Sequence of chain 1.B:
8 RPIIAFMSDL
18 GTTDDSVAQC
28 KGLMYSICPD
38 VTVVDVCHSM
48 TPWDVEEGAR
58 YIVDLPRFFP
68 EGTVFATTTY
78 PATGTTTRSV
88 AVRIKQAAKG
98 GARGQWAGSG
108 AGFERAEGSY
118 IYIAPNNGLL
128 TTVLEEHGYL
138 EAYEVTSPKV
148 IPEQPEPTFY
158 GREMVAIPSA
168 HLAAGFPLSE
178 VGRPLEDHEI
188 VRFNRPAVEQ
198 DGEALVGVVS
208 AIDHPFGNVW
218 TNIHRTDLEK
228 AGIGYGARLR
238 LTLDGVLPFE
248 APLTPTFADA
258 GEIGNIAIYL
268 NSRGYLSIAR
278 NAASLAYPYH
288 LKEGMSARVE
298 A

Sequence of chain 1.C:
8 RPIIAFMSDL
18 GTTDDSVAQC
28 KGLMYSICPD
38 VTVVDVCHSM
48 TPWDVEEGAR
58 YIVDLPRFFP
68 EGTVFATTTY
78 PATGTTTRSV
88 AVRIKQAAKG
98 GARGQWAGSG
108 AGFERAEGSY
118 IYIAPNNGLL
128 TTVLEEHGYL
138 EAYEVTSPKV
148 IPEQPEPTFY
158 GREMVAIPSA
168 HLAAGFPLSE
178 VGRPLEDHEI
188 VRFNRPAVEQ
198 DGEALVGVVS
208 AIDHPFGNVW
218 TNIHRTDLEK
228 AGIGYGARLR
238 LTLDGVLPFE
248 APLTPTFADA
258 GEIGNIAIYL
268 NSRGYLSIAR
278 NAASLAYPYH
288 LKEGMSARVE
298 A

Binding-site contacts:
Ligand atom C3' contacts residue ASP16 of chain 1.B at 3.4 Å.
Ligand atom C2' contacts residue PHE213 of chain 1.C at 3.5 Å (hydrophobic).
Ligand atom C2 contacts residue PRO78 of chain 1.B at 3.6 Å (hydrophobic).
Ligand atom C1' contacts residue TYR77 of chain 1.B at 3.5 Å (hydrophobic).
Ligand atom F19 contacts residue PHE156 of chain 1.B at 3.4 Å.
Ligand atom N7 contacts residue PHE254 of chain 1.C at 3.4 Å.
Ligand atom C4' contacts residue TYR77 of chain 1.B at 3.6 Å (hydrophobic).
Ligand atom C5 contacts residue TRP50 of chain 1.B at 3.6 Å (hydrophobic).
Ligand atom N6 contacts residue ASN215 of chain 1.C at 3.0 Å (h-bond).
Ligand atom C2' contacts residue ASP16 of chain 1.B at 3.5 Å.
Ligand atom N3 contacts residue TRP50 of chain 1.B at 3.4 Å (h-bond).
Ligand atom N1 contacts residue ARG277 of chain 1.C at 3.7 Å.
Ligand atom O3' contacts residue ASP16 of chain 1.B at 2.6 Å (salt-bridge).
Ligand atom C2 contacts residue ALA279 of chain 1.C at 3.5 Å (hydrophobic).
Ligand atom N6 contacts residue ARG277 of chain 1.C at 2.9 Å (salt-bridge).
Ligand atom O2' contacts residue TRP50 of chain 1.B at 3.2 Å.
Ligand atom O2' contacts residue TYR77 of chain 1.B at 3.4 Å (h-bond).
Ligand atom F19 contacts residue GLY158 of chain 1.B at 2.8 Å.
Ligand atom N1 contacts residue ALA279 of chain 1.C at 2.9 Å (h-bond).
Ligand atom O4' contacts residue THR80 of chain 1.B at 3.6 Å.
Ligand atom C4 contacts residue TRP50 of chain 1.B at 3.2 Å (hydrophobic).
Ligand atom N3 contacts residue PRO78 of chain 1.B at 3.4 Å.
Ligand atom C8 contacts residue PHE213 of chain 1.C at 3.6 Å (hydrophobic).
Ligand atom C5 contacts residue PHE254 of chain 1.C at 3.5 Å (hydrophobic).
Ligand atom N7 contacts residue ASN215 of chain 1.C at 3.1 Å (h-bond).
Ligand atom N9 contacts residue PHE254 of chain 1.C at 3.6 Å.
Ligand atom O3' contacts residue TYR77 of chain 1.B at 3.1 Å (h-bond).
Ligand atom C8 contacts residue PHE254 of chain 1.C at 3.7 Å (hydrophobic).
Ligand atom C6 contacts residue PHE254 of chain 1.C at 3.4 Å (hydrophobic).
Ligand atom N6 contacts residue PHE254 of chain 1.C at 3.4 Å.
Ligand atom C5' contacts residue THR155 of chain 1.B at 3.5 Å.
Ligand atom N7 contacts residue PHE213 of chain 1.C at 3.6 Å.
Ligand atom C4 contacts residue PHE254 of chain 1.C at 3.5 Å (hydrophobic).
Ligand atom N9 contacts residue TRP50 of chain 1.B at 3.6 Å (h-bond).
Ligand atom O2' contacts residue ASP16 of chain 1.B at 2.7 Å (salt-bridge).
Ligand atom N3 contacts residue PHE254 of chain 1.C at 3.5 Å.
Ligand atom C2 contacts residue PHE254 of chain 1.C at 3.5 Å (hydrophobic).
Ligand atom F19 contacts residue TYR157 of chain 1.B at 3.2 Å.
Ligand atom N1 contacts residue PHE254 of chain 1.C at 3.3 Å.
Ligand atom C6 contacts residue ARG277 of chain 1.C at 3.7 Å.

The protein below binds the small molecule below.
Small molecule (SMILES): Nc1ncnc2c1ncn2[C@@H]1O[C@H](CF)[C@@H](O)[C@H]1O